Sequence of chain 1.B:
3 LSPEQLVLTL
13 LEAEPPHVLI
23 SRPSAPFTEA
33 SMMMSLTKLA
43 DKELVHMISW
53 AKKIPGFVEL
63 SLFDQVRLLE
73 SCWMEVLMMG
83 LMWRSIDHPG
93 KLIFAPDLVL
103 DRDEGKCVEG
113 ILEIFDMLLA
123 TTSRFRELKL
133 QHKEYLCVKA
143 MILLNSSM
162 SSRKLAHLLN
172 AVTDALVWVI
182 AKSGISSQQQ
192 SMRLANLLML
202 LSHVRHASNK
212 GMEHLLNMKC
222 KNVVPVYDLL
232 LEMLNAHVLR

The small molecule below binds the protein below.
Small molecule (SMILES): Oc1ccc(-c2cc3cc(O)ccc3o2)cc1

Binding-site contacts:
Ligand atom O10 contacts residue MET76 of chain 1.B at 4.0 Å.
Ligand atom C15 contacts residue LEU79 of chain 1.B at 3.4 Å (hydrophobic).
Ligand atom C15 contacts residue MET80 of chain 1.B at 4.1 Å (hydrophobic).
Ligand atom C1 contacts residue ILE116 of chain 1.B at 4.2 Å (hydrophobic).
Ligand atom C6 contacts residue GLY212 of chain 1.B at 3.9 Å.
Ligand atom C13 contacts residue PHE96 of chain 1.B at 3.9 Å (hydrophobic).
Ligand atom C12 contacts residue MET76 of chain 1.B at 4.2 Å (hydrophobic).
Ligand atom C1 contacts residue HIS215 of chain 1.B at 3.6 Å.
Ligand atom O23 contacts residue MET35 of chain 1.B at 3.8 Å.
Ligand atom C3 contacts residue MET76 of chain 1.B at 3.9 Å (hydrophobic).
Ligand atom C15 contacts residue PHE96 of chain 1.B at 4.2 Å (hydrophobic).
Ligand atom O23 contacts residue LEU216 of chain 1.B at 3.4 Å.
Ligand atom C2 contacts residue GLY212 of chain 1.B at 3.9 Å.
Ligand atom C4 contacts residue LEU38 of chain 1.B at 4.2 Å (hydrophobic).
Ligand atom C15 contacts residue LEU83 of chain 1.B at 4.0 Å (hydrophobic).
Ligand atom O24 contacts residue ARG86 of chain 1.B at 3.1 Å (salt-bridge).
Ligand atom O24 contacts residue LEU83 of chain 1.B at 4.2 Å.
Ligand atom O23 contacts residue GLY212 of chain 1.B at 4.1 Å.
Ligand atom C6 contacts residue LEU216 of chain 1.B at 4.1 Å (hydrophobic).
Ligand atom O23 contacts residue HIS215 of chain 1.B at 2.7 Å (h-bond).
Ligand atom C17 contacts residue GLU45 of chain 1.B at 3.2 Å.
Ligand atom C17 contacts residue PHE96 of chain 1.B at 4.1 Å (hydrophobic).
Ligand atom C18 contacts residue LEU38 of chain 1.B at 3.9 Å (hydrophobic).
Ligand atom C14 contacts residue MET80 of chain 1.B at 4.0 Å (hydrophobic).
Ligand atom C14 contacts residue PHE96 of chain 1.B at 3.9 Å (hydrophobic).
Ligand atom C18 contacts residue ALA42 of chain 1.B at 4.1 Å (hydrophobic).
Ligand atom C1 contacts residue GLY212 of chain 1.B at 3.5 Å.
Ligand atom C17 contacts residue LEU41 of chain 1.B at 3.8 Å (hydrophobic).
Ligand atom O24 contacts residue LEU79 of chain 1.B at 3.2 Å (h-bond).
Ligand atom C5 contacts residue LEU216 of chain 1.B at 4.3 Å (hydrophobic).
Ligand atom O24 contacts residue GLU45 of chain 1.B at 2.7 Å (salt-bridge).
Ligand atom C11 contacts residue MET76 of chain 1.B at 4.1 Å (hydrophobic).
Ligand atom C16 contacts residue LEU79 of chain 1.B at 3.7 Å (hydrophobic).
Ligand atom C12 contacts residue LEU38 of chain 1.B at 3.8 Å (hydrophobic).
Ligand atom C16 contacts residue PHE96 of chain 1.B at 4.2 Å (hydrophobic).
Ligand atom C6 contacts residue HIS215 of chain 1.B at 3.6 Å.
Ligand atom C18 contacts residue PHE96 of chain 1.B at 4.2 Å (hydrophobic).
Ligand atom C14 contacts residue MET76 of chain 1.B at 4.3 Å (hydrophobic).
Ligand atom C4 contacts residue MET76 of chain 1.B at 4.1 Å (hydrophobic).
Ligand atom C16 contacts residue GLU45 of chain 1.B at 3.4 Å.